Sequence of chain 1.A:
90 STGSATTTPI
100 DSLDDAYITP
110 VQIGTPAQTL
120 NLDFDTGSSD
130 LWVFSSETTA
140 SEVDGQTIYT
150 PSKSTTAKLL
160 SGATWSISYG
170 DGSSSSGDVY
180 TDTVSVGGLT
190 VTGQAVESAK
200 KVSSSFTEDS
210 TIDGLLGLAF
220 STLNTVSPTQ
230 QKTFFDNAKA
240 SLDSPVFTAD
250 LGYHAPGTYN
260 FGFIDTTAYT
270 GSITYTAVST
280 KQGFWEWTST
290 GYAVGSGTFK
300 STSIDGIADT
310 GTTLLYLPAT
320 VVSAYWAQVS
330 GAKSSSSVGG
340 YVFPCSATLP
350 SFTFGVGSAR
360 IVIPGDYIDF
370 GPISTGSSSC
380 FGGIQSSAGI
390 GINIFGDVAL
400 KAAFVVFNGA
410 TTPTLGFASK

A protein and the small-molecule ligand that binds it are described below.
Small molecule (SMILES): [H]/N=C(/N)c1cccc(OCC)c1

Binding-site contacts:
Ligand atom C contacts residue RD41 of chain 1.C at 3.2 Å.
Ligand atom C2 contacts residue PHE283 of chain 1.A at 4.0 Å (hydrophobic).
Ligand atom N contacts residue RD41 of chain 1.C at 3.0 Å.
Ligand atom C2 contacts residue ILE306 of chain 1.A at 4.0 Å (hydrophobic).
Ligand atom C7 contacts residue GLY169 of chain 1.A at 2.2 Å.
Ligand atom N contacts residue SER127 of chain 1.A at 3.5 Å.
Ligand atom C3 contacts residue PHE283 of chain 1.A at 3.8 Å (hydrophobic).
Ligand atom C6 contacts residue GLY169 of chain 1.A at 3.5 Å.
Ligand atom C1 contacts residue GLY126 of chain 1.A at 3.4 Å.
Ligand atom C contacts residue SER127 of chain 1.A at 4.3 Å.
Ligand atom C1 contacts residue ASP308 of chain 1.A at 3.8 Å.
Ligand atom N1 contacts residue RD41 of chain 1.C at 3.3 Å.
Ligand atom N1 contacts residue ASP124 of chain 1.A at 2.9 Å (salt-bridge).
Ligand atom C4 contacts residue PHE283 of chain 1.A at 4.2 Å (hydrophobic).
Ligand atom C5 contacts residue TYR168 of chain 1.A at 4.3 Å (hydrophobic).
Ligand atom C8 contacts residue GLY169 of chain 1.A at 2.8 Å.
Ligand atom C contacts residue ASP124 of chain 1.A at 3.6 Å.
Ligand atom C7 contacts residue SER167 of chain 1.A at 3.1 Å.
Ligand atom C6 contacts residue TYR168 of chain 1.A at 4.3 Å (hydrophobic).
Ligand atom C2 contacts residue GLY126 of chain 1.A at 3.6 Å.
Ligand atom N1 contacts residue GLY310 of chain 1.A at 4.4 Å.
Ligand atom N1 contacts residue THR311 of chain 1.A at 4.0 Å.
Ligand atom C5 contacts residue GLY169 of chain 1.A at 3.4 Å.
Ligand atom C2 contacts residue ASP308 of chain 1.A at 3.4 Å.
Ligand atom C contacts residue ASP308 of chain 1.A at 3.5 Å.
Ligand atom C contacts residue GLY126 of chain 1.A at 3.1 Å.
Ligand atom N contacts residue ASP124 of chain 1.A at 2.9 Å (salt-bridge).
Ligand atom C6 contacts residue GLY126 of chain 1.A at 4.2 Å.
Ligand atom N1 contacts residue GLY126 of chain 1.A at 3.4 Å.
Ligand atom C8 contacts residue SER167 of chain 1.A at 3.0 Å.
Ligand atom C3 contacts residue ILE306 of chain 1.A at 3.9 Å (hydrophobic).
Ligand atom O contacts residue TYR168 of chain 1.A at 3.6 Å.
Ligand atom N contacts residue GLY126 of chain 1.A at 3.1 Å (h-bond).
Ligand atom C8 contacts residue TYR168 of chain 1.A at 2.7 Å (hydrophobic).
Ligand atom C7 contacts residue TYR168 of chain 1.A at 2.5 Å (hydrophobic).
Ligand atom C1 contacts residue RD41 of chain 1.C at 4.1 Å.
Ligand atom N1 contacts residue ASP308 of chain 1.A at 2.5 Å (salt-bridge).
Ligand atom C6 contacts residue RD41 of chain 1.C at 4.4 Å.
Ligand atom O contacts residue GLY169 of chain 1.A at 2.9 Å (h-bond).
Ligand atom N contacts residue TYR168 of chain 1.A at 3.4 Å.